Binding-site contacts:
Ligand atom C1 contacts residue ASN331 of chain 1.A at 1.4 Å.
Ligand atom O7 contacts residue GLN580 of chain 1.A at 3.0 Å (h-bond).
Ligand atom O7 contacts residue PRO579 of chain 1.A at 4.1 Å.
Ligand atom O5 contacts residue GLN580 of chain 1.A at 4.2 Å.
Ligand atom C3 contacts residue ASN331 of chain 1.A at 3.8 Å.
Ligand atom C3 contacts residue GLN580 of chain 1.A at 4.1 Å.
Ligand atom C7 contacts residue GLN580 of chain 1.A at 4.1 Å.
Ligand atom O7 contacts residue ASN331 of chain 1.A at 3.8 Å.
Ligand atom C1 contacts residue GLN580 of chain 1.A at 3.8 Å.
Ligand atom N2 contacts residue ASN331 of chain 1.A at 2.9 Å (h-bond).
Ligand atom C4 contacts residue ASN331 of chain 1.A at 4.2 Å.
Ligand atom C5 contacts residue ASN331 of chain 1.A at 3.7 Å.
Ligand atom O6 contacts residue THR581 of chain 1.A at 4.5 Å.
Ligand atom C5 contacts residue GLN580 of chain 1.A at 3.9 Å.
Ligand atom C2 contacts residue ASN331 of chain 1.A at 2.5 Å.
Ligand atom C2 contacts residue GLN580 of chain 1.A at 4.4 Å.
Ligand atom O5 contacts residue ASN331 of chain 1.A at 2.4 Å (h-bond).
Ligand atom C7 contacts residue ASN331 of chain 1.A at 3.5 Å.

Sequence of chain 1.A:
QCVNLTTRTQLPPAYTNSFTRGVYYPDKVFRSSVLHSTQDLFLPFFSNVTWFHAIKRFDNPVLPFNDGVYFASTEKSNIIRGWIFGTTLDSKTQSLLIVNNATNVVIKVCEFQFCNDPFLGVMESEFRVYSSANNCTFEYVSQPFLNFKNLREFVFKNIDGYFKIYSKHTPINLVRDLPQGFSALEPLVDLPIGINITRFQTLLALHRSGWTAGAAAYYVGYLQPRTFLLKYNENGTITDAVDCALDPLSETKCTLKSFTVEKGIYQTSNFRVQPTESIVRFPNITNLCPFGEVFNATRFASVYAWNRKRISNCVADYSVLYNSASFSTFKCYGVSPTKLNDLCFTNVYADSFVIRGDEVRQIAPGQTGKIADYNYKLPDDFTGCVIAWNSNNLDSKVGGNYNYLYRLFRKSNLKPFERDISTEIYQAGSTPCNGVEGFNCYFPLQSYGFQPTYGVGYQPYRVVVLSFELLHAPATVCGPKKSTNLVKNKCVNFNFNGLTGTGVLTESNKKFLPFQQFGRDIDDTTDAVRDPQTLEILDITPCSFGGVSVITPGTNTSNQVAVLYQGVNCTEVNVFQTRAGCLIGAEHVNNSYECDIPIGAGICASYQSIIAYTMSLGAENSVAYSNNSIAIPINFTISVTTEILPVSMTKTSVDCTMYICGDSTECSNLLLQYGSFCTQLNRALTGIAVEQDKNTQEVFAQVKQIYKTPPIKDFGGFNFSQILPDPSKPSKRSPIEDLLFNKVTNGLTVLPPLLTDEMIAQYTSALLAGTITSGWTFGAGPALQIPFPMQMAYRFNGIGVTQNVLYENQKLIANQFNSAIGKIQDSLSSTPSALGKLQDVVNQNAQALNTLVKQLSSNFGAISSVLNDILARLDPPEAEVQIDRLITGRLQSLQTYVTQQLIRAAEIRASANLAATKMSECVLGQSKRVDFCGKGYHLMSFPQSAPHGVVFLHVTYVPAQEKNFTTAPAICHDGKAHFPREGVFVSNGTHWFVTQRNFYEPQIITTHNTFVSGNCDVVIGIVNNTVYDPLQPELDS

This protein binds this small molecule.
Small molecule (SMILES): CC(=O)N[C@@H]1[C@@H](O)[C@H](O)[C@@H](CO)O[C@H]1O